The protein below binds the small molecule below.
Small molecule (SMILES): CC(=O)N[C@H]1[C@H]([C@H](O)[C@H](O)CO)O[C@@](O)(C(=O)O)C[C@@H]1O

Binding-site contacts:
Ligand atom O9 contacts residue TYR90 of chain 1.A at 3.6 Å.
Ligand atom O1A contacts residue SER128 of chain 1.A at 3.3 Å (h-bond).
Ligand atom O1B contacts residue SER128 of chain 1.A at 3.5 Å.
Ligand atom O10 contacts residue PHE185 of chain 1.A at 4.3 Å.
Ligand atom C6 contacts residue TRP145 of chain 1.A at 4.3 Å (hydrophobic).
Ligand atom C11 contacts residue TRP145 of chain 1.A at 4.2 Å (hydrophobic).
Ligand atom C9 contacts residue TYR90 of chain 1.A at 3.6 Å (hydrophobic).
Ligand atom C10 contacts residue THR127 of chain 1.A at 3.6 Å.
Ligand atom O1B contacts residue ASN137 of chain 1.A at 3.9 Å.
Ligand atom N5 contacts residue THR127 of chain 1.A at 2.7 Å (h-bond).
Ligand atom C5 contacts residue THR127 of chain 1.A at 3.6 Å.
Ligand atom O7 contacts residue ASP182 of chain 1.A at 2.6 Å (salt-bridge).
Ligand atom C8 contacts residue TYR90 of chain 1.A at 4.1 Å (hydrophobic).
Ligand atom C8 contacts residue TRP145 of chain 1.A at 3.9 Å (hydrophobic).
Ligand atom O1B contacts residue SER129 of chain 1.A at 2.8 Å (h-bond).
Ligand atom O8 contacts residue TYR90 of chain 1.A at 3.3 Å (h-bond).
Ligand atom O9 contacts residue ASP182 of chain 1.A at 2.8 Å (salt-bridge).
Ligand atom C9 contacts residue TRP145 of chain 1.A at 3.9 Å (hydrophobic).
Ligand atom O1A contacts residue ILE218 of chain 1.A at 3.9 Å.
Ligand atom C9 contacts residue ASP182 of chain 1.A at 3.3 Å.
Ligand atom C1 contacts residue SER128 of chain 1.A at 3.9 Å.
Ligand atom C11 contacts residue THR147 of chain 1.A at 3.9 Å.
Ligand atom O4 contacts residue THR127 of chain 1.A at 4.0 Å.
Ligand atom N5 contacts residue TRP145 of chain 1.A at 4.3 Å.
Ligand atom O8 contacts residue TRP145 of chain 1.A at 3.6 Å.
Ligand atom C7 contacts residue TRP145 of chain 1.A at 3.8 Å (hydrophobic).
Ligand atom C9 contacts residue HIS175 of chain 1.A at 3.5 Å.
Ligand atom C1 contacts residue SER129 of chain 1.A at 3.7 Å.
Ligand atom O1A contacts residue SER129 of chain 1.A at 3.8 Å.
Ligand atom O10 contacts residue PRO186 of chain 1.A at 4.0 Å.
Ligand atom C11 contacts residue GLY126 of chain 1.A at 3.6 Å.
Ligand atom O9 contacts residue HIS175 of chain 1.A at 3.4 Å.
Ligand atom C4 contacts residue THR127 of chain 1.A at 3.5 Å.
Ligand atom C8 contacts residue ASP182 of chain 1.A at 3.4 Å.
Ligand atom C11 contacts residue THR127 of chain 1.A at 3.6 Å.
Ligand atom O8 contacts residue SER220 of chain 1.A at 4.3 Å.
Ligand atom O9 contacts residue SER220 of chain 1.A at 3.5 Å (h-bond).
Ligand atom O9 contacts residue VAL178 of chain 1.A at 3.9 Å.
Ligand atom C7 contacts residue ASP182 of chain 1.A at 3.7 Å.
Ligand atom C6 contacts residue THR127 of chain 1.A at 4.0 Å.

Sequence of chain 1.A:
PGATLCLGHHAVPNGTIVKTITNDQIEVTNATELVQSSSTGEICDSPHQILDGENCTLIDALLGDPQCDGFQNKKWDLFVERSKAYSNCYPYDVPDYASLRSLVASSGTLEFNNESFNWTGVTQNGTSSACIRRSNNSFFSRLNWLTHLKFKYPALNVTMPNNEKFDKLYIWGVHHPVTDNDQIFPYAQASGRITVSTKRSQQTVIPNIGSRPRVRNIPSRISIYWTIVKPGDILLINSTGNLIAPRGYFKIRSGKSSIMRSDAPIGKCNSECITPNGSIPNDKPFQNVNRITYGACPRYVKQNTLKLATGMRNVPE